Sequence of chain 1.A:
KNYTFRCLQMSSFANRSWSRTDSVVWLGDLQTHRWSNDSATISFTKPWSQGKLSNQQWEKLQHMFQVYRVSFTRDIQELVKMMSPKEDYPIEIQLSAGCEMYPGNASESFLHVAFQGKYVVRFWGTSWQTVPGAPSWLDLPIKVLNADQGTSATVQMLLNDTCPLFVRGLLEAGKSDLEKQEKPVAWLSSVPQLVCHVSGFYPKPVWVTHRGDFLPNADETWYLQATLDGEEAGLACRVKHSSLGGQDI

Binding-site contacts:
Ligand atom C3 contacts residue SER24 of chain 1.A at 3.9 Å.
Ligand atom C8 contacts residue TRP23 of chain 1.A at 3.4 Å (hydrophobic).
Ligand atom C8 contacts residue ARG25 of chain 1.A at 3.8 Å.
Ligand atom O6 contacts residue ASN42 of chain 1.A at 4.3 Å.
Ligand atom O5 contacts residue ASN42 of chain 1.A at 2.4 Å (h-bond).
Ligand atom O7 contacts residue ASN42 of chain 1.A at 3.7 Å.
Ligand atom N2 contacts residue ARG25 of chain 1.A at 3.9 Å.
Ligand atom C8 contacts residue SER24 of chain 1.A at 3.6 Å.
Ligand atom C1 contacts residue SER24 of chain 1.A at 3.9 Å.
Ligand atom C1 contacts residue ARG25 of chain 1.A at 4.4 Å.
Ligand atom C2 contacts residue SER24 of chain 1.A at 3.7 Å.
Ligand atom C7 contacts residue ARG25 of chain 1.A at 4.2 Å.
Ligand atom C4 contacts residue ASN42 of chain 1.A at 4.2 Å.
Ligand atom C7 contacts residue SER24 of chain 1.A at 3.7 Å.
Ligand atom C5 contacts residue ASN42 of chain 1.A at 3.7 Å.
Ligand atom C1 contacts residue ASN42 of chain 1.A at 1.4 Å.
Ligand atom N2 contacts residue ASN42 of chain 1.A at 2.9 Å (h-bond).
Ligand atom C2 contacts residue ASN42 of chain 1.A at 2.5 Å.
Ligand atom C3 contacts residue ASN42 of chain 1.A at 3.8 Å.
Ligand atom N2 contacts residue SER24 of chain 1.A at 2.8 Å (h-bond).
Ligand atom O3 contacts residue SER24 of chain 1.A at 4.5 Å.
Ligand atom C7 contacts residue ASN42 of chain 1.A at 3.5 Å.

The protein below binds the small molecule below.
Small molecule (SMILES): CC(=O)N[C@@H]1[C@@H](O)[C@H](O)[C@@H](CO)O[C@H]1O